Binding-site contacts:
Ligand atom C2 contacts residue ASN154 of chain 44.E at 3.5 Å.
Ligand atom N2 contacts residue ASN154 of chain 44.E at 3.8 Å.
Ligand atom O7 contacts residue ASN154 of chain 44.E at 2.6 Å (h-bond).
Ligand atom O6 contacts residue MET151 of chain 44.E at 3.4 Å.
Ligand atom C6 contacts residue MET151 of chain 44.E at 4.5 Å (hydrophobic).
Ligand atom C7 contacts residue ASN154 of chain 44.E at 3.3 Å.
Ligand atom O5 contacts residue ASN154 of chain 44.E at 4.0 Å.
Ligand atom C7 contacts residue THR156 of chain 44.E at 3.9 Å.
Ligand atom C8 contacts residue ASN154 of chain 44.E at 3.6 Å.
Ligand atom C2 contacts residue THR156 of chain 44.E at 4.2 Å.
Ligand atom C8 contacts residue THR156 of chain 44.E at 4.0 Å.
Ligand atom C1 contacts residue THR156 of chain 44.E at 3.6 Å.
Ligand atom C1 contacts residue ASN154 of chain 44.E at 3.4 Å.
Ligand atom N2 contacts residue THR156 of chain 44.E at 3.6 Å (h-bond).

Sequence of chain 44.E:
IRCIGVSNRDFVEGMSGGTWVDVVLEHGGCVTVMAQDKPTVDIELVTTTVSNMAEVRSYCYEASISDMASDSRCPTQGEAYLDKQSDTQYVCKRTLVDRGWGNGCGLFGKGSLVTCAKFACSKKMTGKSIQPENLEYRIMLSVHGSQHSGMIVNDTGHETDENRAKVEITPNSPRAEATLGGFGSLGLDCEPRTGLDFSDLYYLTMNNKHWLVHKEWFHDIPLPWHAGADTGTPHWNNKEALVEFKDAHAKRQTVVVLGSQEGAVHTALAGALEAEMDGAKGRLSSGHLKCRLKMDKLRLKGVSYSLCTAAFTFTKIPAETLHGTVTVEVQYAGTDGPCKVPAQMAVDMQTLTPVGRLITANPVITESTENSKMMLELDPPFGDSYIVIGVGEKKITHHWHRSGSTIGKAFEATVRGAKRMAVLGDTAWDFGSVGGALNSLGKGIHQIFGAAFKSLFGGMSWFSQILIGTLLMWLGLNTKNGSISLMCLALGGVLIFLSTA

This protein binds this small molecule.
Small molecule (SMILES): CC(=O)N[C@H]1[C@H](O[C@H]2[C@H](O)[C@@H](NC(C)=O)CO[C@@H]2CO)O[C@H](CO)[C@@H](O)[C@@H]1O